This protein binds this small molecule.
Small molecule (SMILES): CC(=O)N[C@@H]1[C@@H](O)[C@H](O)[C@@H](CO)O[C@H]1O

Binding-site contacts:
Ligand atom C2 contacts residue ASN235 of chain 1.A at 2.5 Å.
Ligand atom C7 contacts residue ASN235 of chain 1.A at 3.3 Å.
Ligand atom C3 contacts residue ASN235 of chain 1.A at 3.9 Å.
Ligand atom C5 contacts residue ASN235 of chain 1.A at 3.8 Å.
Ligand atom N2 contacts residue ASN235 of chain 1.A at 3.0 Å (h-bond).
Ligand atom O7 contacts residue ASN235 of chain 1.A at 3.2 Å (h-bond).
Ligand atom C4 contacts residue ASN235 of chain 1.A at 4.3 Å.
Ligand atom O5 contacts residue ASN235 of chain 1.A at 2.4 Å (h-bond).
Ligand atom C8 contacts residue ASN235 of chain 1.A at 4.4 Å.
Ligand atom C1 contacts residue ASN235 of chain 1.A at 1.5 Å.

Sequence of chain 1.A:
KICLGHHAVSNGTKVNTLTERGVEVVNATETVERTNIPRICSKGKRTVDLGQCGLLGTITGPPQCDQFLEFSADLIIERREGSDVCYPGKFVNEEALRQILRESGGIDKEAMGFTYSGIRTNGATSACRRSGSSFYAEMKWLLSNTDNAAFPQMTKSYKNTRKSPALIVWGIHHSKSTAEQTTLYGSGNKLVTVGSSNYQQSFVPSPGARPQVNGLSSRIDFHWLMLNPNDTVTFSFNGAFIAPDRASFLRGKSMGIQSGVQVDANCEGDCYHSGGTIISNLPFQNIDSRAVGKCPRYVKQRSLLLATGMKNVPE